This protein binds this small molecule.
Small molecule (SMILES): COc1ccc2c(c1)cc(CNC(=O)c1cc3ccccc3o1)n2CC(=O)O

Sequence of chain 2.B:
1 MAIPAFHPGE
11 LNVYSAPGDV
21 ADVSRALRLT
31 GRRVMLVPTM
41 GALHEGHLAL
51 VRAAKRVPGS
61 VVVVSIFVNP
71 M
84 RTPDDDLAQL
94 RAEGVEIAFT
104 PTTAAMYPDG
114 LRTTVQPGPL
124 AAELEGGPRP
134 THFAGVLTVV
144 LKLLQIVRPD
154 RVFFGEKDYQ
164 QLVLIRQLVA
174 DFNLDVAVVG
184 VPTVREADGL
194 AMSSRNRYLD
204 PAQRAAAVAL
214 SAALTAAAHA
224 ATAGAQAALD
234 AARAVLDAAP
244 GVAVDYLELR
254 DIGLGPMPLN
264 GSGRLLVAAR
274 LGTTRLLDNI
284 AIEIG

Binding-site contacts:
Ligand atom CAA contacts residue GLY46 of chain 2.B at 3.4 Å.
Ligand atom OXT contacts residue SER196 of chain 2.B at 3.6 Å.
Ligand atom OAQ contacts residue PRO185 of chain 2.B at 3.8 Å.
Ligand atom OAQ contacts residue GLY46 of chain 2.B at 3.4 Å.
Ligand atom CAW contacts residue PRO38 of chain 2.B at 3.8 Å (hydrophobic).
Ligand atom OAR contacts residue MET40 of chain 2.B at 3.4 Å (h-bond).
Ligand atom CA contacts residue MET195 of chain 2.B at 3.6 Å (hydrophobic).
Ligand atom CAJ contacts residue HIS44 of chain 2.B at 3.8 Å.
Ligand atom O contacts residue SER197 of chain 2.B at 3.8 Å.
Ligand atom CAA contacts residue PRO185 of chain 2.B at 3.3 Å (hydrophobic).
Ligand atom CAK contacts residue GLY46 of chain 2.B at 3.6 Å.
Ligand atom N contacts residue HIS44 of chain 2.B at 3.6 Å.
Ligand atom CAU contacts residue GLY46 of chain 2.B at 3.4 Å.
Ligand atom C contacts residue SER196 of chain 2.B at 3.8 Å.
Ligand atom CAA contacts residue LEU50 of chain 2.B at 3.7 Å (hydrophobic).
Ligand atom OAC contacts residue HIS47 of chain 2.B at 2.8 Å (h-bond).
Ligand atom CAI contacts residue PRO38 of chain 2.B at 3.7 Å (hydrophobic).
Ligand atom CAN contacts residue HIS47 of chain 2.B at 3.8 Å.
Ligand atom CBA contacts residue HIS44 of chain 2.B at 3.6 Å.
Ligand atom C contacts residue HIS44 of chain 2.B at 3.7 Å.
Ligand atom CAF contacts residue PRO38 of chain 2.B at 3.7 Å (hydrophobic).
Ligand atom CAZ contacts residue THR39 of chain 2.B at 3.9 Å.
Ligand atom OAC contacts residue MET40 of chain 2.B at 3.3 Å (h-bond).
Ligand atom O contacts residue SER196 of chain 2.B at 3.9 Å.
Ligand atom CAJ contacts residue LYS160 of chain 2.B at 3.8 Å.
Ligand atom CAI contacts residue THR39 of chain 2.B at 3.7 Å.
Ligand atom CAE contacts residue VAL143 of chain 2.B at 3.6 Å (hydrophobic).
Ligand atom OAR contacts residue PRO38 of chain 2.B at 3.6 Å.
Ligand atom OAC contacts residue THR39 of chain 2.B at 3.6 Å.
Ligand atom OAR contacts residue THR39 of chain 2.B at 3.2 Å.
Ligand atom CAG contacts residue GLY46 of chain 2.B at 3.9 Å.
Ligand atom OAQ contacts residue VAL187 of chain 2.B at 3.1 Å (h-bond).
Ligand atom OAQ contacts residue THR186 of chain 2.B at 3.7 Å.
Ligand atom CAG contacts residue VAL187 of chain 2.B at 3.8 Å (hydrophobic).
Ligand atom O contacts residue HIS44 of chain 2.B at 2.7 Å (h-bond).
Ligand atom CAG contacts residue THR186 of chain 2.B at 3.8 Å.
Ligand atom CAJ contacts residue MET195 of chain 2.B at 3.3 Å (hydrophobic).
Ligand atom OXT contacts residue SER197 of chain 2.B at 3.8 Å.
Ligand atom CAT contacts residue HIS47 of chain 2.B at 3.7 Å.
Ligand atom CAY contacts residue HIS44 of chain 2.B at 3.8 Å.